Binding-site contacts:
Ligand atom OP3 contacts residue GLY278 of chain 1.J at 2.9 Å (h-bond).
Ligand atom C contacts residue THR156 of chain 1.J at 3.3 Å.
Ligand atom OXT contacts residue GLY157 of chain 1.J at 3.0 Å (h-bond).
Ligand atom OXT contacts residue THR156 of chain 1.J at 2.6 Å (h-bond).
Ligand atom N1 contacts residue GLU396 of chain 1.J at 3.4 Å.
Ligand atom O3A contacts residue ALA158 of chain 1.J at 3.6 Å.
Ligand atom C6 contacts residue GLU396 of chain 1.J at 3.6 Å.
Ligand atom OP1 contacts residue ASN282 of chain 1.J at 2.9 Å (h-bond).
Ligand atom C6 contacts residue ASN282 of chain 1.J at 3.7 Å.
Ligand atom CB contacts residue LEU212 of chain 1.J at 3.6 Å (hydrophobic).
Ligand atom O contacts residue ALA158 of chain 1.J at 3.4 Å.
Ligand atom C6 contacts residue SER422 of chain 1.J at 3.4 Å.
Ligand atom OP3 contacts residue GLY280 of chain 1.J at 2.9 Å (h-bond).
Ligand atom OP1 contacts residue SER281 of chain 1.J at 3.1 Å (h-bond).
Ligand atom OP2 contacts residue LYS133 of chain 1.J at 3.1 Å (salt-bridge).
Ligand atom O contacts residue THR156 of chain 1.J at 3.3 Å (h-bond).
Ligand atom C2A contacts residue GLY423 of chain 1.J at 3.7 Å.
Ligand atom O contacts residue GLY159 of chain 1.J at 3.2 Å (h-bond).
Ligand atom C contacts residue GLY157 of chain 1.J at 3.6 Å.
Ligand atom OP2 contacts residue SER281 of chain 1.J at 2.7 Å (h-bond).
Ligand atom O contacts residue GLN160 of chain 1.J at 2.9 Å (h-bond).
Ligand atom OP1 contacts residue HIS132 of chain 1.J at 2.9 Å (h-bond).
Ligand atom O contacts residue HIS161 of chain 1.J at 3.1 Å (h-bond).
Ligand atom C6 contacts residue CYS276 of chain 1.J at 3.7 Å (hydrophobic).
Ligand atom OP3 contacts residue GLY279 of chain 1.J at 3.4 Å (h-bond).
Ligand atom N1 contacts residue SER422 of chain 1.J at 2.7 Å (h-bond).
Ligand atom C5A contacts residue GLY349 of chain 1.J at 3.7 Å.
Ligand atom OXT contacts residue HIS161 of chain 1.J at 3.4 Å.
Ligand atom OP2 contacts residue THR236 of chain 1.J at 2.7 Å (h-bond).
Ligand atom N contacts residue LYS133 of chain 1.J at 3.3 Å.
Ligand atom C4A contacts residue LYS133 of chain 1.J at 3.5 Å.
Ligand atom P contacts residue SER281 of chain 1.J at 3.4 Å.
Ligand atom C4A contacts residue GLY349 of chain 1.J at 3.5 Å.
Ligand atom OP3 contacts residue SER281 of chain 1.J at 3.5 Å (h-bond).
Ligand atom OP4 contacts residue LYS133 of chain 1.J at 3.5 Å (salt-bridge).
Ligand atom O3A contacts residue GLN160 of chain 1.J at 3.6 Å.
Ligand atom C2 contacts residue SER422 of chain 1.J at 3.6 Å.
Ligand atom C contacts residue ALA158 of chain 1.J at 3.5 Å (hydrophobic).
Ligand atom OP2 contacts residue GLY280 of chain 1.J at 3.5 Å (h-bond).
Ligand atom N1 contacts residue HIS132 of chain 1.J at 3.7 Å.

Sequence of chain 1.J:
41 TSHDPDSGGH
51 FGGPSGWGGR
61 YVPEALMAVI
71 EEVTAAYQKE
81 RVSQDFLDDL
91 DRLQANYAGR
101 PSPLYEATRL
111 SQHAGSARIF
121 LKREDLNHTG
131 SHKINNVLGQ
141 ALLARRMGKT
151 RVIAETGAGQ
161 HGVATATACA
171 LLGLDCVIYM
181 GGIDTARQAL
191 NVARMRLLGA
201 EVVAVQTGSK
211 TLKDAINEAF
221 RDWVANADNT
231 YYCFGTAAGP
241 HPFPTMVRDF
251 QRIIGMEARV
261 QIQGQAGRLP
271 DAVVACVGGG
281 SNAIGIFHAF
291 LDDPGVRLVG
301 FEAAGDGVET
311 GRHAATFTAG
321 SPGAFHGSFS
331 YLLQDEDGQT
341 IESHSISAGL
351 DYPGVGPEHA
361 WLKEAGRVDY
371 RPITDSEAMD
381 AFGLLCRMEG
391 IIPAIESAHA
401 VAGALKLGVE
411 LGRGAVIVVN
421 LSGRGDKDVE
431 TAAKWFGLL

The small molecule below binds the protein below.
Small molecule (SMILES): C=C(NCc1c(COP(=O)(O)O)cnc(C)c1O)C(=O)O